The protein below binds the small molecule below.
Small molecule (SMILES): CC(=O)N[C@H]1[C@H](O[C@H]2[C@H](O)[C@@H](NC(C)=O)CO[C@@H]2CO)O[C@H](CO)[C@@H](O)[C@@H]1O

Sequence of chain 1.D:
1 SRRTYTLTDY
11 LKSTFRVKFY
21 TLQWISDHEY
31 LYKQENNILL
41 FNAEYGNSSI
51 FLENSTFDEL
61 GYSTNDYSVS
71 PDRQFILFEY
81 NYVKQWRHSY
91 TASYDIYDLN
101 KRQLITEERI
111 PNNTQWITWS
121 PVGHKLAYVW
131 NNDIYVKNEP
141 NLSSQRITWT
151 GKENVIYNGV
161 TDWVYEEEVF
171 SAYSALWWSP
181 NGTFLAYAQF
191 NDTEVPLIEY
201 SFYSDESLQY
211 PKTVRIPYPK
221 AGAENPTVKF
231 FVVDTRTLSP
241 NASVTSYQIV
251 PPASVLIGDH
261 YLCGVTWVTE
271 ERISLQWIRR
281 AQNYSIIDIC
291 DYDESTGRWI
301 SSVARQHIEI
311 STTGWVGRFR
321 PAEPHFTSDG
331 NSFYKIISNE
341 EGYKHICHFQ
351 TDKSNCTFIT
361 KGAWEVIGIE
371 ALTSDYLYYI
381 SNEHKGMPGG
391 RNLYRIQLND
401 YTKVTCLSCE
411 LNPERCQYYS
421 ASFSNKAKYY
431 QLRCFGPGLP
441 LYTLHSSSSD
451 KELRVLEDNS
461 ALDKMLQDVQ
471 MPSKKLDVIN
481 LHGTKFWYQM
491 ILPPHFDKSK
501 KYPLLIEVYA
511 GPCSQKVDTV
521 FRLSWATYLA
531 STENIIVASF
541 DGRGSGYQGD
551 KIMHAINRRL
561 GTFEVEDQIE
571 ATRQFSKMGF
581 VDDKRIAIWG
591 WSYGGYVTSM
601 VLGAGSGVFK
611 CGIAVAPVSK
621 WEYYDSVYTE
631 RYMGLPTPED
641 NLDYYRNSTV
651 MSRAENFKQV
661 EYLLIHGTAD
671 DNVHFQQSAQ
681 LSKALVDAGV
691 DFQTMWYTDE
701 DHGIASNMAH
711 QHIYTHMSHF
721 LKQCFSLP

Binding-site contacts:
Ligand atom O7 contacts residue GLN189 of chain 1.D at 3.8 Å.
Ligand atom C7 contacts residue ASN191 of chain 1.D at 3.4 Å.
Ligand atom O5 contacts residue ASN191 of chain 1.D at 2.4 Å (h-bond).
Ligand atom N2 contacts residue ASN191 of chain 1.D at 2.9 Å (h-bond).
Ligand atom C5 contacts residue THR193 of chain 1.D at 3.9 Å.
Ligand atom O7 contacts residue LYS229 of chain 1.D at 3.9 Å.
Ligand atom C8 contacts residue THR150 of chain 1.D at 4.1 Å.
Ligand atom C1 contacts residue ASN191 of chain 1.D at 1.4 Å.
Ligand atom C8 contacts residue GLN189 of chain 1.D at 4.4 Å.
Ligand atom C2 contacts residue ILE156 of chain 1.D at 4.5 Å (hydrophobic).
Ligand atom O6 contacts residue GLU194 of chain 1.D at 2.7 Å (salt-bridge).
Ligand atom C6 contacts residue THR193 of chain 1.D at 4.2 Å.
Ligand atom O7 contacts residue ASN191 of chain 1.D at 3.3 Å (h-bond).
Ligand atom C6 contacts residue GLU194 of chain 1.D at 3.5 Å.
Ligand atom C7 contacts residue ILE156 of chain 1.D at 3.8 Å (hydrophobic).
Ligand atom N2 contacts residue ILE156 of chain 1.D at 3.6 Å.
Ligand atom O7 contacts residue THR193 of chain 1.D at 4.4 Å.
Ligand atom C7 contacts residue GLN189 of chain 1.D at 4.5 Å.
Ligand atom O5 contacts residue THR193 of chain 1.D at 3.9 Å.
Ligand atom C3 contacts residue ASN191 of chain 1.D at 3.8 Å.
Ligand atom O6 contacts residue THR193 of chain 1.D at 3.8 Å.
Ligand atom C5 contacts residue ASN191 of chain 1.D at 3.7 Å.
Ligand atom C1 contacts residue THR193 of chain 1.D at 3.6 Å.
Ligand atom C8 contacts residue ILE156 of chain 1.D at 4.0 Å (hydrophobic).
Ligand atom C2 contacts residue ASN191 of chain 1.D at 2.5 Å.
Ligand atom C4 contacts residue ASN191 of chain 1.D at 4.2 Å.
Ligand atom C1 contacts residue ILE156 of chain 1.D at 4.1 Å (hydrophobic).